Sequence of chain 1.C:
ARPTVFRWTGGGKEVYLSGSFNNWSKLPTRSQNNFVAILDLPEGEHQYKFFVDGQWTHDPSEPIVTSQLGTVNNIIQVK

Binding-site contacts:
Ligand atom O2 contacts residue GLN78 of chain 1.C at 3.3 Å.
Ligand atom O4 contacts residue LEU79 of chain 1.C at 3.6 Å.
Ligand atom O4 contacts residue THR81 of chain 1.C at 3.8 Å.
Ligand atom C5 contacts residue TRP33 of chain 1.C at 4.0 Å (hydrophobic).
Ligand atom C6 contacts residue TRP33 of chain 1.C at 3.6 Å (hydrophobic).
Ligand atom C3 contacts residue TRP66 of chain 1.C at 4.1 Å (hydrophobic).
Ligand atom O3 contacts residue TRP66 of chain 1.C at 4.0 Å.
Ligand atom C2 contacts residue TRP66 of chain 1.C at 3.7 Å (hydrophobic).
Ligand atom O2 contacts residue ASN83 of chain 1.C at 2.6 Å (h-bond).
Ligand atom O3 contacts residue SER77 of chain 1.C at 3.3 Å.
Ligand atom O3 contacts residue THR81 of chain 1.C at 3.4 Å (h-bond).
Ligand atom C5 contacts residue TRP66 of chain 1.C at 4.1 Å (hydrophobic).
Ligand atom C3 contacts residue LEU79 of chain 1.C at 4.0 Å (hydrophobic).
Ligand atom O3 contacts residue GLN78 of chain 1.C at 3.5 Å (h-bond).
Ligand atom C3 contacts residue TRP33 of chain 1.C at 4.1 Å (hydrophobic).
Ligand atom O2 contacts residue LEU79 of chain 1.C at 3.9 Å.
Ligand atom C1 contacts residue TRP33 of chain 1.C at 3.9 Å (hydrophobic).
Ligand atom O3 contacts residue LEU79 of chain 1.C at 3.9 Å.
Ligand atom C4 contacts residue TRP66 of chain 1.C at 3.9 Å (hydrophobic).
Ligand atom C1 contacts residue TRP66 of chain 1.C at 4.1 Å (hydrophobic).
Ligand atom C3 contacts residue GLN78 of chain 1.C at 4.0 Å.
Ligand atom O2 contacts residue TRP33 of chain 1.C at 4.1 Å.
Ligand atom C3 contacts residue THR81 of chain 1.C at 3.4 Å.
Ligand atom O3 contacts residue LYS59 of chain 1.C at 2.8 Å (salt-bridge).
Ligand atom C4 contacts residue TRP33 of chain 1.C at 3.9 Å (hydrophobic).
Ligand atom O2 contacts residue SER77 of chain 1.C at 3.5 Å.
Ligand atom O2 contacts residue THR81 of chain 1.C at 2.8 Å (h-bond).
Ligand atom C5 contacts residue LEU79 of chain 1.C at 3.9 Å (hydrophobic).
Ligand atom O2 contacts residue LYS59 of chain 1.C at 4.0 Å.
Ligand atom O5 contacts residue TRP66 of chain 1.C at 3.8 Å.
Ligand atom C3 contacts residue LYS59 of chain 1.C at 4.1 Å.
Ligand atom O5 contacts residue TRP33 of chain 1.C at 4.0 Å.
Ligand atom C3 contacts residue ASN83 of chain 1.C at 4.0 Å.
Ligand atom O3 contacts residue TRP33 of chain 1.C at 3.7 Å.
Ligand atom C6 contacts residue TRP66 of chain 1.C at 3.7 Å (hydrophobic).
Ligand atom C2 contacts residue THR81 of chain 1.C at 3.6 Å.
Ligand atom O3 contacts residue ASN83 of chain 1.C at 2.9 Å (h-bond).
Ligand atom C2 contacts residue TRP33 of chain 1.C at 3.9 Å (hydrophobic).
Ligand atom C4 contacts residue LEU79 of chain 1.C at 4.0 Å (hydrophobic).
Ligand atom C2 contacts residue ASN83 of chain 1.C at 3.5 Å.

This small molecule binds to this protein.
Small molecule (SMILES): OC[C@H]1O[C@@H]2O[C@H]3[C@H](O)[C@@H](O)[C@@H](O[C@H]4[C@H](O)[C@@H](O)[C@@H](O[C@H]5[C@H](O)[C@@H](O)[C@@H](O[C@H]6[C@H](O)[C@@H](O)[C@@H](O[C@H]7[C@H](O)[C@@H](O)[C@@H](O[C@H]8[C@H](O)[C@@H](O)[C@@H](O[C@H]1[C@H](O)[C@H]2O)O[C@@H]8CO)O[C@@H]7CO)O[C@@H]6CO)O[C@@H]5CO)O[C@@H]4CO)O[C@@H]3CO